Binding-site contacts:
Ligand atom C1 contacts residue ASN358 of chain 1.A at 3.9 Å.
Ligand atom C6 contacts residue ILE357 of chain 1.A at 4.0 Å (hydrophobic).
Ligand atom C6 contacts residue THR348 of chain 1.A at 3.7 Å.
Ligand atom C3 contacts residue ASN346 of chain 1.A at 3.8 Å.
Ligand atom C7 contacts residue TYR54 of chain 1.A at 3.4 Å (hydrophobic).
Ligand atom C8 contacts residue ASN358 of chain 1.A at 3.5 Å.
Ligand atom C4 contacts residue ASN346 of chain 1.A at 4.2 Å.
Ligand atom C3 contacts residue ASN358 of chain 1.A at 4.0 Å.
Ligand atom O5 contacts residue ASN346 of chain 1.A at 2.2 Å (h-bond).
Ligand atom C6 contacts residue SER347 of chain 1.A at 4.5 Å.
Ligand atom O5 contacts residue LEU356 of chain 1.A at 4.3 Å.
Ligand atom C5 contacts residue ILE357 of chain 1.A at 4.1 Å (hydrophobic).
Ligand atom C2 contacts residue ASN346 of chain 1.A at 2.5 Å.
Ligand atom N2 contacts residue TYR54 of chain 1.A at 4.0 Å.
Ligand atom C7 contacts residue ASN358 of chain 1.A at 3.7 Å.
Ligand atom O5 contacts residue SER347 of chain 1.A at 4.2 Å.
Ligand atom N2 contacts residue ASN346 of chain 1.A at 3.1 Å (h-bond).
Ligand atom O6 contacts residue SER347 of chain 1.A at 4.0 Å.
Ligand atom C7 contacts residue ASN346 of chain 1.A at 4.0 Å.
Ligand atom C8 contacts residue TYR54 of chain 1.A at 3.5 Å (hydrophobic).
Ligand atom O6 contacts residue THR348 of chain 1.A at 3.1 Å (h-bond).
Ligand atom C5 contacts residue ASN346 of chain 1.A at 3.6 Å.
Ligand atom O7 contacts residue TYR54 of chain 1.A at 3.5 Å.
Ligand atom N2 contacts residue ASN358 of chain 1.A at 2.9 Å (h-bond).
Ligand atom O5 contacts residue ILE357 of chain 1.A at 4.5 Å.
Ligand atom C1 contacts residue ASN346 of chain 1.A at 1.4 Å.
Ligand atom C2 contacts residue ASN358 of chain 1.A at 3.8 Å.
Ligand atom O7 contacts residue ASN346 of chain 1.A at 4.4 Å.

Sequence of chain 1.A:
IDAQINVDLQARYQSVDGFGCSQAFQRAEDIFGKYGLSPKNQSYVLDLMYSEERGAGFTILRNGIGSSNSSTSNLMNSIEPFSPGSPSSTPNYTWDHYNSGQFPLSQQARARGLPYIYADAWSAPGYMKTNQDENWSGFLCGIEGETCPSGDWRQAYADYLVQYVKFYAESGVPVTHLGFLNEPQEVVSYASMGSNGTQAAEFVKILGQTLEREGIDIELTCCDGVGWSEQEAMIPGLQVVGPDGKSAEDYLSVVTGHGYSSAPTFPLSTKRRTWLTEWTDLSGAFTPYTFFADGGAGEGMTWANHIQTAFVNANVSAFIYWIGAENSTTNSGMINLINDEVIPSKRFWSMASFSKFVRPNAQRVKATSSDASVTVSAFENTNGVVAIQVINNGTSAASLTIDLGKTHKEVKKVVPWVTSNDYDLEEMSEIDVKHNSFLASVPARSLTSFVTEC

The small molecule below binds the protein below.
Small molecule (SMILES): CC(=O)N[C@@H]1[C@@H](O)[C@H](O)[C@@H](CO)O[C@H]1O